Binding-site contacts:
Ligand atom C6 contacts residue GLU55 of chain 57.E at 3.5 Å.
Ligand atom C1 contacts residue LEU108 of chain 31.E at 3.9 Å (hydrophobic).
Ligand atom C4 contacts residue ASN44 of chain 31.E at 4.3 Å.
Ligand atom C2 contacts residue ASN44 of chain 31.E at 2.5 Å.
Ligand atom C8 contacts residue VAL62 of chain 31.E at 3.8 Å (hydrophobic).
Ligand atom O6 contacts residue ARG110 of chain 31.E at 2.9 Å (salt-bridge).
Ligand atom O6 contacts residue GLU55 of chain 57.E at 3.7 Å.
Ligand atom C3 contacts residue ASN44 of chain 31.E at 3.8 Å.
Ligand atom C7 contacts residue LEU108 of chain 31.E at 3.6 Å (hydrophobic).
Ligand atom C3 contacts residue LEU108 of chain 31.E at 3.5 Å (hydrophobic).
Ligand atom O3 contacts residue LEU108 of chain 31.E at 4.0 Å.
Ligand atom O5 contacts residue ASN44 of chain 31.E at 2.4 Å (h-bond).
Ligand atom C1 contacts residue ASN44 of chain 31.E at 1.4 Å.
Ligand atom N2 contacts residue ILE109 of chain 31.E at 4.5 Å.
Ligand atom C8 contacts residue THR146 of chain 31.E at 4.1 Å.
Ligand atom C5 contacts residue ASN44 of chain 31.E at 3.7 Å.
Ligand atom N2 contacts residue ASN44 of chain 31.E at 2.9 Å (h-bond).
Ligand atom C6 contacts residue ARG110 of chain 31.E at 3.5 Å.
Ligand atom O6 contacts residue VAL45 of chain 31.E at 3.9 Å.
Ligand atom C8 contacts residue ILE109 of chain 31.E at 3.8 Å (hydrophobic).
Ligand atom C8 contacts residue LEU108 of chain 31.E at 3.7 Å (hydrophobic).
Ligand atom N2 contacts residue LEU108 of chain 31.E at 2.7 Å (h-bond).
Ligand atom O7 contacts residue LEU108 of chain 31.E at 3.7 Å.
Ligand atom C5 contacts residue ARG110 of chain 31.E at 4.4 Å.
Ligand atom O7 contacts residue THR146 of chain 31.E at 3.3 Å.
Ligand atom C7 contacts residue ASN44 of chain 31.E at 3.4 Å.
Ligand atom O7 contacts residue ASN44 of chain 31.E at 3.7 Å.
Ligand atom C7 contacts residue THR146 of chain 31.E at 4.2 Å.
Ligand atom C2 contacts residue LEU108 of chain 31.E at 3.5 Å (hydrophobic).
Ligand atom C8 contacts residue ASN44 of chain 31.E at 4.5 Å.

Sequence of chain 31.E:
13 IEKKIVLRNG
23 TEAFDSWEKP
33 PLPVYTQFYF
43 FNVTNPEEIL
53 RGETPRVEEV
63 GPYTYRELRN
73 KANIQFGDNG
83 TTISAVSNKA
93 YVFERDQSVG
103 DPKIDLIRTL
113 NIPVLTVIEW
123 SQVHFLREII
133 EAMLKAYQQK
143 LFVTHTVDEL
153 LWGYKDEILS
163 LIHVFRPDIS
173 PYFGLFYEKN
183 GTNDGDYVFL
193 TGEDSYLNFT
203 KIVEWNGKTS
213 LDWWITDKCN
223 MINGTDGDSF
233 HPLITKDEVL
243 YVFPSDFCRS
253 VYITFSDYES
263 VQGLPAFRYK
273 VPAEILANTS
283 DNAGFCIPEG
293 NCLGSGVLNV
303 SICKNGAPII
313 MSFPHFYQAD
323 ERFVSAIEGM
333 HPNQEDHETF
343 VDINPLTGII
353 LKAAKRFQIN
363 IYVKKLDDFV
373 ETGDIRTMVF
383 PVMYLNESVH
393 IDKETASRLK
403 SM

A protein and the small-molecule ligand that binds it are described below.
Small molecule (SMILES): CC(=O)N[C@H]1[C@H](O[C@H]2[C@H](O)[C@@H](NC(C)=O)CO[C@@H]2CO)O[C@H](CO)[C@@H](O[C@@H]2O[C@H](CO)[C@@H](O)[C@H](O[C@H]3O[C@H](CO)[C@@H](O)[C@H](O)[C@@H]3O)[C@@H]2O)[C@@H]1O

Sequence of chain 57.E:
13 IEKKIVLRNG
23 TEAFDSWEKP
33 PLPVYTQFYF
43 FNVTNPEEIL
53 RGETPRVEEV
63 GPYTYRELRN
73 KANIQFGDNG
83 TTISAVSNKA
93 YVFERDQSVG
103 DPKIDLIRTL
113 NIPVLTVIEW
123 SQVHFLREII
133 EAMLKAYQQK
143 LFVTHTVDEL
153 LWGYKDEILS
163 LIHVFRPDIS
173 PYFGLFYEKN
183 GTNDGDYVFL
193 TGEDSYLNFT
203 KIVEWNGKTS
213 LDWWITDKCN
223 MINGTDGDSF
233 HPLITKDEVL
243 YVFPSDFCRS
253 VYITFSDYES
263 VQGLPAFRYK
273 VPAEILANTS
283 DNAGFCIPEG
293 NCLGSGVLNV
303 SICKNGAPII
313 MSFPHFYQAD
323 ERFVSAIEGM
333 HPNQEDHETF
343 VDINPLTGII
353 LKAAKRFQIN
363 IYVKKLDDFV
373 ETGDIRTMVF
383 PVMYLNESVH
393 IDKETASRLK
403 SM